Binding-site contacts:
Ligand atom O1 contacts residue HIS79 of chain 1.A at 3.6 Å.
Ligand atom C1 contacts residue HIS79 of chain 1.A at 3.4 Å.
Ligand atom C5 contacts residue HIS262 of chain 1.A at 3.6 Å.
Ligand atom C5 contacts residue PRO263 of chain 1.A at 3.8 Å (hydrophobic).
Ligand atom O3 contacts residue LYS62 of chain 1.A at 3.7 Å.
Ligand atom N2 contacts residue LYS62 of chain 1.A at 3.6 Å.
Ligand atom N2 contacts residue LEU63 of chain 1.A at 3.9 Å.
Ligand atom O1 contacts residue CYS83 of chain 1.A at 2.8 Å (h-bond).
Ligand atom O2 contacts residue ILE68 of chain 1.A at 3.7 Å.
Ligand atom O3 contacts residue LEU63 of chain 1.A at 3.4 Å.
Ligand atom C12 contacts residue ASN66 of chain 1.A at 4.0 Å.
Ligand atom C3 contacts residue ASN66 of chain 1.A at 3.8 Å.
Ligand atom C2 contacts residue ASN66 of chain 1.A at 3.8 Å.
Ligand atom N1 contacts residue HIS79 of chain 1.A at 3.7 Å.
Ligand atom C8 contacts residue HIS79 of chain 1.A at 3.4 Å.
Ligand atom N2 contacts residue ASN66 of chain 1.A at 3.8 Å.
Ligand atom C11 contacts residue LYS62 of chain 1.A at 3.6 Å.
Ligand atom C4 contacts residue HIS262 of chain 1.A at 3.8 Å.
Ligand atom C9 contacts residue CYS80 of chain 1.A at 3.9 Å (hydrophobic).
Ligand atom C10 contacts residue LYS62 of chain 1.A at 4.0 Å.
Ligand atom C8 contacts residue CYS83 of chain 1.A at 2.8 Å (hydrophobic).
Ligand atom C1 contacts residue ASN66 of chain 1.A at 4.0 Å.
Ligand atom C11 contacts residue CYS83 of chain 1.A at 4.0 Å (hydrophobic).
Ligand atom C13 contacts residue ASN66 of chain 1.A at 3.6 Å.
Ligand atom C9 contacts residue CYS83 of chain 1.A at 1.8 Å (hydrophobic).
Ligand atom O3 contacts residue LEU59 of chain 1.A at 3.2 Å.
Ligand atom C13 contacts residue HIS79 of chain 1.A at 3.9 Å.
Ligand atom C6 contacts residue HIS262 of chain 1.A at 3.8 Å.
Ligand atom O2 contacts residue LYS62 of chain 1.A at 3.3 Å (salt-bridge).
Ligand atom C6 contacts residue HIS79 of chain 1.A at 4.0 Å.
Ligand atom C11 contacts residue CYS80 of chain 1.A at 3.7 Å (hydrophobic).
Ligand atom C9 contacts residue HIS79 of chain 1.A at 3.7 Å.
Ligand atom C1 contacts residue CYS83 of chain 1.A at 3.2 Å (hydrophobic).
Ligand atom C7 contacts residue HIS79 of chain 1.A at 3.3 Å.
Ligand atom C10 contacts residue CYS83 of chain 1.A at 2.7 Å (hydrophobic).
Ligand atom C10 contacts residue CYS80 of chain 1.A at 3.6 Å (hydrophobic).
Ligand atom C2 contacts residue HIS79 of chain 1.A at 3.9 Å.
Ligand atom N1 contacts residue ASN66 of chain 1.A at 3.2 Å (h-bond).
Ligand atom O2 contacts residue ASN66 of chain 1.A at 3.5 Å (h-bond).
Ligand atom O2 contacts residue LEU63 of chain 1.A at 3.6 Å.

Sequence of chain 1.A:
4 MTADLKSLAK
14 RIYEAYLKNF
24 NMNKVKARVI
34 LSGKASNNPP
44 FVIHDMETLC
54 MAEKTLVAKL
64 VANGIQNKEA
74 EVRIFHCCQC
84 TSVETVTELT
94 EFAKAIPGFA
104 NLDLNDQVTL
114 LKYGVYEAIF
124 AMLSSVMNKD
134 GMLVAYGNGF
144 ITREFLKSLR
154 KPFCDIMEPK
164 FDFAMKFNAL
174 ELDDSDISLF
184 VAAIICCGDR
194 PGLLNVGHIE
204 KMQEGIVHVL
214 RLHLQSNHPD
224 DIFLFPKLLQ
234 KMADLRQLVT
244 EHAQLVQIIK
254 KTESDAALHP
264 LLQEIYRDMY

A protein and the small-molecule ligand that binds it are described below.
Small molecule (SMILES): O=C(Nc1ccccc1)c1cc([N+](=O)[O-])ccc1Cl